Binding-site contacts:
Ligand atom S1 contacts residue ZN1 of chain 1.G at 3.1 Å.
Ligand atom O3 contacts residue LEU200 of chain 1.B at 3.0 Å.
Ligand atom N4 contacts residue THR201 of chain 1.B at 2.8 Å (h-bond).
Ligand atom N4 contacts residue HIS98 of chain 1.B at 3.3 Å (h-bond).
Ligand atom N4 contacts residue ZN1 of chain 1.G at 1.9 Å.
Ligand atom C33 contacts residue PHE133 of chain 1.B at 3.8 Å (hydrophobic).
Ligand atom C5 contacts residue HIS96 of chain 1.B at 3.3 Å.
Ligand atom O2 contacts residue ZN1 of chain 1.G at 3.4 Å.
Ligand atom F11 contacts residue ZN1 of chain 1.G at 3.0 Å.
Ligand atom C6 contacts residue HIS96 of chain 1.B at 3.2 Å.
Ligand atom C32 contacts residue VAL123 of chain 1.B at 3.7 Å (hydrophobic).
Ligand atom O16 contacts residue GLN94 of chain 1.B at 3.2 Å (h-bond).
Ligand atom N19 contacts residue GLN94 of chain 1.B at 3.6 Å.
Ligand atom O16 contacts residue ASN69 of chain 1.B at 2.8 Å (h-bond).
Ligand atom C7 contacts residue HIS96 of chain 1.B at 3.8 Å.
Ligand atom O2 contacts residue VAL123 of chain 1.B at 3.7 Å.
Ligand atom O2 contacts residue HIS96 of chain 1.B at 3.2 Å.
Ligand atom C5 contacts residue ZN1 of chain 1.G at 3.7 Å.
Ligand atom C5 contacts residue VAL202 of chain 1.B at 3.7 Å (hydrophobic).
Ligand atom O3 contacts residue THR201 of chain 1.B at 2.8 Å (h-bond).
Ligand atom C17 contacts residue SER64 of chain 1.B at 3.5 Å.
Ligand atom F11 contacts residue VAL202 of chain 1.B at 3.3 Å.
Ligand atom C24 contacts residue LEU200 of chain 1.B at 3.8 Å (hydrophobic).
Ligand atom S1 contacts residue HIS96 of chain 1.B at 3.7 Å.
Ligand atom C32 contacts residue GLN94 of chain 1.B at 3.6 Å.
Ligand atom C28 contacts residue PHE133 of chain 1.B at 3.8 Å (hydrophobic).
Ligand atom C33 contacts residue VAL123 of chain 1.B at 3.5 Å (hydrophobic).
Ligand atom F11 contacts residue HIS96 of chain 1.B at 3.1 Å.
Ligand atom C26 contacts residue ALA137 of chain 1.B at 3.6 Å (hydrophobic).
Ligand atom O20 contacts residue VAL202 of chain 1.B at 3.5 Å.
Ligand atom C6 contacts residue ZN1 of chain 1.G at 3.5 Å.
Ligand atom N4 contacts residue HIS121 of chain 1.B at 3.3 Å (h-bond).
Ligand atom N4 contacts residue HIS96 of chain 1.B at 3.4 Å (h-bond).
Ligand atom C10 contacts residue HIS96 of chain 1.B at 3.8 Å.
Ligand atom F13 contacts residue LEU200 of chain 1.B at 3.4 Å.
Ligand atom F11 contacts residue HIS98 of chain 1.B at 3.0 Å.
Ligand atom C31 contacts residue GLN94 of chain 1.B at 3.6 Å.
Ligand atom C6 contacts residue VAL202 of chain 1.B at 3.7 Å (hydrophobic).
Ligand atom C34 contacts residue VAL123 of chain 1.B at 3.8 Å (hydrophobic).
Ligand atom O15 contacts residue GLN94 of chain 1.B at 3.4 Å (h-bond).

Sequence of chain 1.B:
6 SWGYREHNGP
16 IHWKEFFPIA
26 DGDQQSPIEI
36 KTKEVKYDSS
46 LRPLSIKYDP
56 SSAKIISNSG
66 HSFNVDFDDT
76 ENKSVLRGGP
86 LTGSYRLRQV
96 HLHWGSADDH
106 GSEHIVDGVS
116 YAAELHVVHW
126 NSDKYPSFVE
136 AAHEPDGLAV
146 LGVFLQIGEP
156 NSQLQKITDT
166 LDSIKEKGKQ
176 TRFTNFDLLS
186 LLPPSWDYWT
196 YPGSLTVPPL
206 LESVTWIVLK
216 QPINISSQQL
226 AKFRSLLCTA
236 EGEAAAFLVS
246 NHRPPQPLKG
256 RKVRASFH

This small molecule binds to this protein.
Small molecule (SMILES): NS(=O)(=O)c1c(F)c(F)c(S(=O)(=O)CCO)c(N[C@H](c2ccccc2)[C@@H](O)c2ccccc2)c1F